Sequence of chain 1.A:
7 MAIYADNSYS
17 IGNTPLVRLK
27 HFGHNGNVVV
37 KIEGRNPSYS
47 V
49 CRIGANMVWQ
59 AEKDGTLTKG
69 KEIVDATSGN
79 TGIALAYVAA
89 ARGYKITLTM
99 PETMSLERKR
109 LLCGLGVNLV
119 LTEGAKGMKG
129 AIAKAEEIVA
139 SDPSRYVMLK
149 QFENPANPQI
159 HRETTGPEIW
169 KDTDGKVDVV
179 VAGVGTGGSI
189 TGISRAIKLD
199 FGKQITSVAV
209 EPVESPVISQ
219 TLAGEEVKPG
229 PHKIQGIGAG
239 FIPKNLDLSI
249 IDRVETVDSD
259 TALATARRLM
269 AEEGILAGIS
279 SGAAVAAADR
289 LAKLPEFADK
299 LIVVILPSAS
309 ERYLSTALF

The small molecule below binds the protein below.
Small molecule (SMILES): CC[C@H](C)[C@H](NC(=O)CNC(=O)[C@H](CC(=O)O)NC(=O)CNC(=O)[C@H](Cc1ccc(O)cc1)NC(=O)[C@H](CCC(=O)O)NC(=O)[C@H](Cc1ccccc1)NC(=O)[C@@H](N)[C@@H](C)O)C(=O)O

Binding-site contacts:
Ligand atom CZ contacts residue GLN233 of chain 1.A at 3.4 Å.
Ligand atom OD2 contacts residue SER76 of chain 1.A at 2.6 Å (h-bond).
Ligand atom OXT contacts residue GLN149 of chain 1.A at 3.1 Å (h-bond).
Ligand atom O contacts residue THR75 of chain 1.A at 3.6 Å.
Ligand atom O contacts residue MET126 of chain 1.A at 3.0 Å.
Ligand atom OXT contacts residue THR75 of chain 1.A at 2.7 Å (h-bond).
Ligand atom CB contacts residue PRO229 of chain 1.A at 3.6 Å (hydrophobic).
Ligand atom CE2 contacts residue GLN233 of chain 1.A at 3.5 Å.
Ligand atom O contacts residue HIS230 of chain 1.A at 3.5 Å.
Ligand atom CA contacts residue HIS230 of chain 1.A at 3.2 Å.
Ligand atom N contacts residue GLY77 of chain 1.A at 3.7 Å.
Ligand atom CA contacts residue SER76 of chain 1.A at 3.6 Å.
Ligand atom O contacts residue GLY77 of chain 1.A at 3.5 Å.
Ligand atom N contacts residue ALA237 of chain 1.A at 2.9 Å (h-bond).
Ligand atom O contacts residue LLP48 of chain 1.A at 3.7 Å.
Ligand atom C contacts residue SER76 of chain 1.A at 3.7 Å.
Ligand atom O contacts residue GLY234 of chain 1.A at 3.1 Å (h-bond).
Ligand atom CA contacts residue SER76 of chain 1.A at 3.6 Å.
Ligand atom N contacts residue SER76 of chain 1.A at 2.8 Å (h-bond).
Ligand atom OG1 contacts residue PRO229 of chain 1.A at 3.7 Å.
Ligand atom O contacts residue THR79 of chain 1.A at 3.3 Å (h-bond).
Ligand atom O contacts residue ASN78 of chain 1.A at 3.4 Å (h-bond).
Ligand atom OH contacts residue PRO227 of chain 1.A at 3.5 Å.
Ligand atom O contacts residue GLN233 of chain 1.A at 3.5 Å.
Ligand atom CG1 contacts residue GLY234 of chain 1.A at 3.6 Å.
Ligand atom C contacts residue THR75 of chain 1.A at 3.5 Å.
Ligand atom C contacts residue ALA237 of chain 1.A at 3.3 Å (hydrophobic).
Ligand atom CD2 contacts residue HIS230 of chain 1.A at 3.4 Å.
Ligand atom CG contacts residue SER76 of chain 1.A at 3.6 Å.
Ligand atom N contacts residue ALA237 of chain 1.A at 3.1 Å (h-bond).
Ligand atom OXT contacts residue GLY77 of chain 1.A at 3.5 Å (h-bond).
Ligand atom C contacts residue HIS230 of chain 1.A at 3.4 Å.
Ligand atom CG contacts residue PRO229 of chain 1.A at 3.6 Å (hydrophobic).
Ligand atom N contacts residue HIS230 of chain 1.A at 2.9 Å (h-bond).
Ligand atom CB contacts residue HIS230 of chain 1.A at 3.5 Å.
Ligand atom C contacts residue GLY77 of chain 1.A at 3.6 Å.
Ligand atom C contacts residue GLY77 of chain 1.A at 3.5 Å.
Ligand atom OE1 contacts residue PRO229 of chain 1.A at 3.6 Å.
Ligand atom CA contacts residue ALA237 of chain 1.A at 2.9 Å (hydrophobic).
Ligand atom C contacts residue MET126 of chain 1.A at 3.7 Å (hydrophobic).